Binding-site contacts:
Ligand atom C7 contacts residue LEU228 of chain 1.B at 3.4 Å (hydrophobic).
Ligand atom N2 contacts residue ASP230 of chain 1.B at 2.8 Å (salt-bridge).
Ligand atom C7 contacts residue TYR446 of chain 1.B at 3.9 Å (hydrophobic).
Ligand atom C6 contacts residue SER443 of chain 1.B at 4.0 Å.
Ligand atom O7 contacts residue TYR446 of chain 1.B at 3.5 Å (h-bond).
Ligand atom C7 contacts residue LYS204 of chain 1.B at 4.1 Å.
Ligand atom C2 contacts residue ASP230 of chain 1.B at 3.5 Å.
Ligand atom O5 contacts residue ASN271 of chain 1.B at 2.3 Å (h-bond).
Ligand atom O6 contacts residue TYR269 of chain 1.B at 3.6 Å.
Ligand atom C3 contacts residue ASN271 of chain 1.B at 3.8 Å.
Ligand atom C3 contacts residue ASP230 of chain 1.B at 3.6 Å.
Ligand atom C8 contacts residue SER208 of chain 1.B at 3.2 Å.
Ligand atom N2 contacts residue ASN271 of chain 1.B at 3.0 Å (h-bond).
Ligand atom C8 contacts residue SER232 of chain 1.B at 3.5 Å.
Ligand atom O7 contacts residue LYS204 of chain 1.B at 4.1 Å.
Ligand atom O7 contacts residue LEU228 of chain 1.B at 3.4 Å.
Ligand atom C6 contacts residue HIS442 of chain 1.B at 4.1 Å.
Ligand atom C1 contacts residue ASN271 of chain 1.B at 1.4 Å.
Ligand atom C7 contacts residue ASP230 of chain 1.B at 3.8 Å.
Ligand atom C8 contacts residue PHE206 of chain 1.B at 4.0 Å (hydrophobic).
Ligand atom C7 contacts residue SER232 of chain 1.B at 4.0 Å.
Ligand atom O4 contacts residue PHE206 of chain 1.B at 3.7 Å.
Ligand atom O6 contacts residue HIS442 of chain 1.B at 3.1 Å (h-bond).
Ligand atom O6 contacts residue HIS442 of chain 1.B at 4.0 Å.
Ligand atom O7 contacts residue ASN271 of chain 1.B at 4.0 Å.
Ligand atom O7 contacts residue PHE445 of chain 1.B at 3.1 Å (h-bond).
Ligand atom C7 contacts residue ASN271 of chain 1.B at 3.7 Å.
Ligand atom N2 contacts residue LEU228 of chain 1.B at 3.9 Å.
Ligand atom N2 contacts residue SER232 of chain 1.B at 3.8 Å.
Ligand atom C8 contacts residue LEU228 of chain 1.B at 3.6 Å (hydrophobic).
Ligand atom C1 contacts residue ASP230 of chain 1.B at 3.6 Å.
Ligand atom O7 contacts residue ASN444 of chain 1.B at 3.1 Å (h-bond).
Ligand atom C6 contacts residue HIS442 of chain 1.B at 3.4 Å.
Ligand atom O7 contacts residue TYR269 of chain 1.B at 3.9 Å.
Ligand atom O4 contacts residue LEU228 of chain 1.B at 3.9 Å.
Ligand atom C5 contacts residue ASN271 of chain 1.B at 3.6 Å.
Ligand atom C8 contacts residue ASP230 of chain 1.B at 3.9 Å.
Ligand atom C2 contacts residue ASN271 of chain 1.B at 2.4 Å.
Ligand atom C8 contacts residue TYR446 of chain 1.B at 3.7 Å (hydrophobic).
Ligand atom C8 contacts residue LYS204 of chain 1.B at 3.2 Å.

Sequence of chain 1.B:
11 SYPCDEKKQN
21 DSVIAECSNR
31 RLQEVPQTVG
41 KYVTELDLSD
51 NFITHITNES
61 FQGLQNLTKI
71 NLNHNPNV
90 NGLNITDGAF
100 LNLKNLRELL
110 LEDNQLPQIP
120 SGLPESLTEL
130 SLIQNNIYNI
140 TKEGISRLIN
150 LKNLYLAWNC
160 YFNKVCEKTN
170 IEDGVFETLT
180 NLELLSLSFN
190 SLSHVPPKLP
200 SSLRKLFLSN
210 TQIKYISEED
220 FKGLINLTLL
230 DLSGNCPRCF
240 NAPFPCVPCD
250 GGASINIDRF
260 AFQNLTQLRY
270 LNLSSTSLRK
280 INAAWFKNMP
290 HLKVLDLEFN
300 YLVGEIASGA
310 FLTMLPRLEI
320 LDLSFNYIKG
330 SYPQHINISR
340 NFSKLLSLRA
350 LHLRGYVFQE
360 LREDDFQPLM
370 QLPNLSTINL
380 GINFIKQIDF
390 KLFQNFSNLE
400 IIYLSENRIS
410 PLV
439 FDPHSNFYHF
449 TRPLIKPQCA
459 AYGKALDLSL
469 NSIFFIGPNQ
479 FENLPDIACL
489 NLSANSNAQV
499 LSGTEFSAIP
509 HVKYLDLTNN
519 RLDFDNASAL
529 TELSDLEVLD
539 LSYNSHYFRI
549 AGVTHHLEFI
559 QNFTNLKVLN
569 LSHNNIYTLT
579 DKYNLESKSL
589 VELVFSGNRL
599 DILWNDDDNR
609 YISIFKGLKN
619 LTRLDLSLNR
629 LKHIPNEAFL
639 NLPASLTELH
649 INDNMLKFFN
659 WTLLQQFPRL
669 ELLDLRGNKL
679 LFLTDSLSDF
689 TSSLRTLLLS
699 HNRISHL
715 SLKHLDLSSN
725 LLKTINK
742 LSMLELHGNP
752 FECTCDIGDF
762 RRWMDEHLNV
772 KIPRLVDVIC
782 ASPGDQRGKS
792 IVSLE

The small molecule below binds the protein below.
Small molecule (SMILES): CC(=O)N[C@H]1[C@H](O[C@H]2[C@H](O)[C@@H](NC(C)=O)CO[C@@H]2CO)O[C@H](CO)[C@@H](O[C@@H]2O[C@H](CO)[C@@H](O)[C@H](O[C@H]3O[C@H](CO)[C@@H](O)[C@H](O)[C@@H]3O)[C@@H]2O)[C@@H]1O